Binding-site contacts:
Ligand atom O7 contacts residue GLY336 of chain 1.A at 2.6 Å (h-bond).
Ligand atom C5 contacts residue PHE337 of chain 1.A at 4.2 Å (hydrophobic).
Ligand atom C8 contacts residue ASN341 of chain 1.A at 3.3 Å.
Ligand atom C1 contacts residue ASN341 of chain 1.A at 1.4 Å.
Ligand atom C6 contacts residue SER338 of chain 1.A at 3.9 Å.
Ligand atom C5 contacts residue ASN341 of chain 1.A at 3.6 Å.
Ligand atom C3 contacts residue GLY336 of chain 1.A at 4.2 Å.
Ligand atom N2 contacts residue ASN341 of chain 1.A at 2.9 Å (h-bond).
Ligand atom C7 contacts residue GLY336 of chain 1.A at 3.8 Å.
Ligand atom C5 contacts residue SER338 of chain 1.A at 3.8 Å.
Ligand atom C1 contacts residue GLY336 of chain 1.A at 4.3 Å.
Ligand atom C6 contacts residue ASN341 of chain 1.A at 4.1 Å.
Ligand atom C4 contacts residue ASN341 of chain 1.A at 4.2 Å.
Ligand atom C7 contacts residue ASN342 of chain 1.A at 4.2 Å.
Ligand atom O7 contacts residue ASN341 of chain 1.A at 3.8 Å.
Ligand atom N2 contacts residue GLY336 of chain 1.A at 4.4 Å.
Ligand atom C7 contacts residue ASN341 of chain 1.A at 3.1 Å.
Ligand atom O5 contacts residue SER338 of chain 1.A at 4.2 Å.
Ligand atom C2 contacts residue ASN341 of chain 1.A at 2.4 Å.
Ligand atom C6 contacts residue SER338 of chain 1.A at 3.9 Å.
Ligand atom O4 contacts residue GLY336 of chain 1.A at 4.2 Å.
Ligand atom C5 contacts residue GLY336 of chain 1.A at 4.5 Å.
Ligand atom O7 contacts residue SER343 of chain 1.A at 4.3 Å.
Ligand atom C6 contacts residue ASP340 of chain 1.A at 4.2 Å.
Ligand atom C5 contacts residue ASN341 of chain 1.A at 4.5 Å.
Ligand atom C3 contacts residue ASN341 of chain 1.A at 3.8 Å.
Ligand atom O7 contacts residue PHE337 of chain 1.A at 4.3 Å.
Ligand atom C8 contacts residue PHE337 of chain 1.A at 4.4 Å (hydrophobic).
Ligand atom O5 contacts residue ASN341 of chain 1.A at 2.3 Å (h-bond).
Ligand atom O7 contacts residue ASN342 of chain 1.A at 3.1 Å (h-bond).
Ligand atom C1 contacts residue SER338 of chain 1.A at 3.8 Å.
Ligand atom O5 contacts residue SER338 of chain 1.A at 3.3 Å.
Ligand atom O7 contacts residue ILE344 of chain 1.A at 4.3 Å.
Ligand atom C6 contacts residue PHE337 of chain 1.A at 4.2 Å (hydrophobic).
Ligand atom O7 contacts residue PRO335 of chain 1.A at 3.6 Å.

Sequence of chain 1.A:
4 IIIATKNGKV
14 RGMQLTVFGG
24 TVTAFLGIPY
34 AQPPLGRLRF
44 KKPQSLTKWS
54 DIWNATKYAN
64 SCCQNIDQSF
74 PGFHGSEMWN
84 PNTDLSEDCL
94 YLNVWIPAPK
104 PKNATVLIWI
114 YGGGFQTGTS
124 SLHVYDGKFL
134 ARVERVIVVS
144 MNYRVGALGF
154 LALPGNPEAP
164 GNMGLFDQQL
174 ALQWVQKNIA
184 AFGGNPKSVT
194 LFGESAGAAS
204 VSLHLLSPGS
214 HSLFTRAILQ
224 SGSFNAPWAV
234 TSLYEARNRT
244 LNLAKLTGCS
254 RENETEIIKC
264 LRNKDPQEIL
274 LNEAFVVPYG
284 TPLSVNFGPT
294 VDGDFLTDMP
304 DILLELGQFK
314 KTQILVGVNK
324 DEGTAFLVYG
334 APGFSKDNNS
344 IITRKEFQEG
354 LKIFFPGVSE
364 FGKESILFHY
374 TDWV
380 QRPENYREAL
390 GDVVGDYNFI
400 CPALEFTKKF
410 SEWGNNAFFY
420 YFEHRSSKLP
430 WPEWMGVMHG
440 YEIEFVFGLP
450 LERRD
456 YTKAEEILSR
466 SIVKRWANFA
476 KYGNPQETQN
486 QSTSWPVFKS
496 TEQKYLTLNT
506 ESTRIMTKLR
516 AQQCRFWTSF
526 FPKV

This small molecule binds to this protein.
Small molecule (SMILES): CC(=O)N[C@H]1[C@H](O[C@H]2[C@H](O)[C@@H](NC(C)=O)CO[C@@H]2CO[C@@H]2O[C@@H](C)[C@@H](O)[C@@H](O)[C@@H]2O)O[C@H](CO)[C@@H](O)[C@@H]1O